Sequence of chain 1.B:
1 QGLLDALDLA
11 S

A small-molecule ligand and the protein it binds are described below.
Small molecule (SMILES): O=C(O)Cn1cc(CCOP(=O)(O)Oc2c3c(c(OP(=O)(O)O)c4c2[C@H]2C[C@@H]4c4cc5c(cc42)[C@H]2C[C@@H]5c4ccccc42)[C@H]2C[C@@H]3c3cc4c(cc32)[C@H]2C[C@@H]4c3ccccc32)nn1

Sequence of chain 1.D:
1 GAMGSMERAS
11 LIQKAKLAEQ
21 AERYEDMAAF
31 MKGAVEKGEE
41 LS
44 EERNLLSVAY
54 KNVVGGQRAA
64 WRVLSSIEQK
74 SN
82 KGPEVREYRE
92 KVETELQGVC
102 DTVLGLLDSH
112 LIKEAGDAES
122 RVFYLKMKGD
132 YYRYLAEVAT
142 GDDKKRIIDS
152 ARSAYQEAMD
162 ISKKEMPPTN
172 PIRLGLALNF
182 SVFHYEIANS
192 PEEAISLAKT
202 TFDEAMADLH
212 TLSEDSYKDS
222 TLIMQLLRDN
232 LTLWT

Binding-site contacts:
Ligand atom C28 contacts residue LYS219 of chain 1.D at 3.5 Å.
Ligand atom C20 contacts residue LYS219 of chain 1.D at 3.4 Å.
Ligand atom C22 contacts residue TYR218 of chain 1.D at 3.9 Å (hydrophobic).
Ligand atom C21 contacts residue LYS219 of chain 1.D at 3.8 Å.
Ligand atom O1 contacts residue GLN1 of chain 1.B at 2.1 Å (h-bond).
Ligand atom C35 contacts residue LYS219 of chain 1.D at 3.7 Å.
Ligand atom C9 contacts residue LYS219 of chain 1.D at 3.8 Å.
Ligand atom C37 contacts residue LYS219 of chain 1.D at 3.7 Å.
Ligand atom C39 contacts residue LYS219 of chain 1.D at 3.7 Å.
Ligand atom C29 contacts residue TYR218 of chain 1.D at 3.6 Å (hydrophobic).
Ligand atom C25 contacts residue LYS219 of chain 1.D at 3.9 Å.
Ligand atom C44 contacts residue LEU223 of chain 1.D at 3.9 Å (hydrophobic).
Ligand atom C30 contacts residue LYS219 of chain 1.D at 3.6 Å.
Ligand atom C5 contacts residue ASP220 of chain 1.D at 4.0 Å.
Ligand atom C18 contacts residue LYS219 of chain 1.D at 3.8 Å.
Ligand atom C45 contacts residue LYS219 of chain 1.D at 3.6 Å.
Ligand atom N1 contacts residue GLN1 of chain 1.B at 3.1 Å (h-bond).
Ligand atom C36 contacts residue LYS219 of chain 1.D at 3.7 Å.
Ligand atom C11 contacts residue LYS219 of chain 1.D at 3.5 Å.
Ligand atom N3 contacts residue GLN1 of chain 1.B at 3.0 Å.
Ligand atom C7 contacts residue LYS219 of chain 1.D at 3.7 Å.
Ligand atom C2 contacts residue GLN1 of chain 1.B at 2.5 Å.
Ligand atom C8 contacts residue LYS219 of chain 1.D at 3.8 Å.
Ligand atom N2 contacts residue GLN1 of chain 1.B at 4.0 Å.
Ligand atom O5 contacts residue LYS219 of chain 1.D at 3.6 Å.
Ligand atom C17 contacts residue LYS219 of chain 1.D at 3.4 Å.
Ligand atom C12 contacts residue LYS219 of chain 1.D at 3.9 Å.
Ligand atom C29 contacts residue LYS219 of chain 1.D at 3.4 Å.
Ligand atom C19 contacts residue LYS219 of chain 1.D at 3.8 Å.
Ligand atom C38 contacts residue LYS219 of chain 1.D at 3.7 Å.
Ligand atom O8 contacts residue LYS219 of chain 1.D at 2.2 Å (salt-bridge).
Ligand atom O6 contacts residue LYS219 of chain 1.D at 3.8 Å.
Ligand atom C26 contacts residue LYS219 of chain 1.D at 4.0 Å.
Ligand atom C1 contacts residue GLN1 of chain 1.B at 1.3 Å.
Ligand atom C44 contacts residue LYS219 of chain 1.D at 3.1 Å.
Ligand atom C10 contacts residue LYS219 of chain 1.D at 3.4 Å.
Ligand atom C27 contacts residue LYS219 of chain 1.D at 3.8 Å.
Ligand atom C16 contacts residue LYS219 of chain 1.D at 3.5 Å.
Ligand atom P2 contacts residue LYS219 of chain 1.D at 3.4 Å.
Ligand atom C34 contacts residue LYS219 of chain 1.D at 3.7 Å.